Binding-site contacts:
Ligand atom C7 contacts residue PRO98 of chain 1.F at 3.9 Å (hydrophobic).
Ligand atom N2 contacts residue ASN100 of chain 1.F at 3.0 Å (h-bond).
Ligand atom C8 contacts residue PRO98 of chain 1.F at 4.0 Å (hydrophobic).
Ligand atom C4 contacts residue ASN100 of chain 1.F at 4.2 Å.
Ligand atom O7 contacts residue PRO98 of chain 1.F at 2.9 Å.
Ligand atom C8 contacts residue ASN100 of chain 1.F at 3.6 Å.
Ligand atom C2 contacts residue ASN100 of chain 1.F at 2.5 Å.
Ligand atom C3 contacts residue ASN100 of chain 1.F at 3.9 Å.
Ligand atom O7 contacts residue TRP99 of chain 1.F at 4.2 Å.
Ligand atom O7 contacts residue ASN100 of chain 1.F at 4.3 Å.
Ligand atom C1 contacts residue ASN100 of chain 1.F at 1.6 Å.
Ligand atom C7 contacts residue ASN100 of chain 1.F at 3.5 Å.
Ligand atom C5 contacts residue ASN100 of chain 1.F at 3.7 Å.
Ligand atom O5 contacts residue ASN100 of chain 1.F at 2.3 Å (h-bond).

A protein and the small-molecule ligand that binds it are described below.
Small molecule (SMILES): CC(=O)N[C@@H]1[C@@H](O)[C@H](O)[C@@H](CO)O[C@H]1O

Sequence of chain 1.F:
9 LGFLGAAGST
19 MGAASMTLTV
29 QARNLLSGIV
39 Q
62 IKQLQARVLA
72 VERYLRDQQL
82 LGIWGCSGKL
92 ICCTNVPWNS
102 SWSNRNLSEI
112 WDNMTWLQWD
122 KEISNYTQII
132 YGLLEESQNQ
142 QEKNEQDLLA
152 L